Sequence of chain 1.A:
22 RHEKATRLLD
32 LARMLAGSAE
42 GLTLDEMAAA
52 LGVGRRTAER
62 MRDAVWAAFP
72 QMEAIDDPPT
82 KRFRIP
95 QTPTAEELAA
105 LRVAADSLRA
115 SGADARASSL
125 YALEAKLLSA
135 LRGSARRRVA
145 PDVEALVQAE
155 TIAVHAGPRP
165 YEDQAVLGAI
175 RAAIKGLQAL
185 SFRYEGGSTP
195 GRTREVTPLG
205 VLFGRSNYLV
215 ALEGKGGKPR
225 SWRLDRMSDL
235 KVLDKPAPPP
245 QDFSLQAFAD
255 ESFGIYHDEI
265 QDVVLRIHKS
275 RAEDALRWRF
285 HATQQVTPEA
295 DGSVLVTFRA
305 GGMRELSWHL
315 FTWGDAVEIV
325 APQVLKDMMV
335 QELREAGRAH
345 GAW

A small-molecule ligand and the protein it binds are described below.
Small molecule (SMILES): Cc1cn([C@H]2C[C@H](O[P](=O)(O)OC[C@H]3O[C@@H](n4ccc(N)nc4=O)C[C@@H]3O)[C@@H](CO[P](=O)(O)O[C@H]3C[C@H](n4cnc5c(=O)nc(N)[nH]c54)O[C@@H]3COP(=O)=O)O2)c(=O)[nH]c1=O

Binding-site contacts:
Ligand atom OP1 contacts residue SER192 of chain 1.A at 2.6 Å (h-bond).
Ligand atom C5' contacts residue ARG227 of chain 1.A at 3.3 Å.
Ligand atom O2 contacts residue SER225 of chain 1.A at 2.3 Å (h-bond).
Ligand atom N2 contacts residue PRO223 of chain 1.A at 3.2 Å (h-bond).
Ligand atom C5' contacts residue SER225 of chain 1.A at 3.4 Å.
Ligand atom OP2 contacts residue GLY191 of chain 1.A at 2.8 Å (h-bond).
Ligand atom O5' contacts residue TYR188 of chain 1.A at 3.3 Å (h-bond).
Ligand atom OP1 contacts residue ARG227 of chain 1.A at 2.6 Å (salt-bridge).
Ligand atom OP2 contacts residue THR193 of chain 1.A at 2.6 Å (h-bond).
Ligand atom O4' contacts residue SER225 of chain 1.A at 3.1 Å (h-bond).
Ligand atom N3 contacts residue ARG308 of chain 1.A at 3.1 Å (salt-bridge).
Ligand atom C5' contacts residue TYR188 of chain 1.A at 3.2 Å (hydrophobic).
Ligand atom C2' contacts residue SER225 of chain 1.A at 3.1 Å.
Ligand atom O3' contacts residue GLU309 of chain 1.A at 2.8 Å (salt-bridge).
Ligand atom N2 contacts residue HIS261 of chain 1.A at 3.4 Å.
Ligand atom N3 contacts residue HIS261 of chain 1.A at 3.3 Å (h-bond).
Ligand atom P contacts residue TYR212 of chain 1.A at 3.1 Å.
Ligand atom C8 contacts residue ARG224 of chain 1.A at 3.4 Å.
Ligand atom N9 contacts residue ARG224 of chain 1.A at 3.4 Å (salt-bridge).
Ligand atom O4 contacts residue TYR260 of chain 1.A at 3.4 Å.
Ligand atom OP1 contacts residue GLY191 of chain 1.A at 2.7 Å (h-bond).
Ligand atom OP2 contacts residue ARG227 of chain 1.A at 3.3 Å (salt-bridge).
Ligand atom C2 contacts residue ARG308 of chain 1.A at 3.3 Å.
Ligand atom O2 contacts residue ARG308 of chain 1.A at 3.1 Å.
Ligand atom N7 contacts residue ARG224 of chain 1.A at 3.4 Å (salt-bridge).
Ligand atom C4 contacts residue TYR260 of chain 1.A at 3.4 Å (hydrophobic).
Ligand atom C2 contacts residue SER225 of chain 1.A at 3.5 Å.
Ligand atom C4 contacts residue ARG224 of chain 1.A at 3.2 Å.
Ligand atom OP1 contacts residue TYR212 of chain 1.A at 2.7 Å (h-bond).
Ligand atom OP1 contacts residue GLY191 of chain 1.A at 3.2 Å (h-bond).
Ligand atom O5' contacts residue TYR212 of chain 1.A at 2.8 Å (h-bond).
Ligand atom N3 contacts residue ARG224 of chain 1.A at 3.4 Å.
Ligand atom O3' contacts residue TYR212 of chain 1.A at 3.2 Å (h-bond).
Ligand atom P contacts residue GLY191 of chain 1.A at 3.1 Å.
Ligand atom C2 contacts residue TYR260 of chain 1.A at 3.5 Å (hydrophobic).
Ligand atom C1' contacts residue SER225 of chain 1.A at 3.5 Å.
Ligand atom OP2 contacts residue ARG198 of chain 1.A at 2.6 Å (salt-bridge).
Ligand atom O2 contacts residue TYR260 of chain 1.A at 3.0 Å.
Ligand atom P contacts residue ARG227 of chain 1.A at 3.5 Å.
Ligand atom C5 contacts residue ARG224 of chain 1.A at 3.2 Å.